Sequence of chain 3.B:
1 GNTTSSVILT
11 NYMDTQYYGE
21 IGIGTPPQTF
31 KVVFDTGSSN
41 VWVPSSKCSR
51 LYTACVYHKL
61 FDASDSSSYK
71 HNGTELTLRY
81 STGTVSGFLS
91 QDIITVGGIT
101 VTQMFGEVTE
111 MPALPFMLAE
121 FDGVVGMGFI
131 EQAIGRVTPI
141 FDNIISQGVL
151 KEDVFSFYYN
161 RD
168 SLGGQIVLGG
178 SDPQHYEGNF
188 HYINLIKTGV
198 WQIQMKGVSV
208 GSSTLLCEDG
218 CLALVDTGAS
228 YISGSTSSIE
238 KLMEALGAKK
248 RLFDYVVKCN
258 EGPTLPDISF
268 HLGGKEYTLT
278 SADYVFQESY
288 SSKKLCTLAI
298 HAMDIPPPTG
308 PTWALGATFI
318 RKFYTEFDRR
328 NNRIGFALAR

Binding-site contacts:
Ligand atom O6 contacts residue MET104 of chain 3.B at 4.0 Å.
Ligand atom C8 contacts residue ASN72 of chain 3.B at 3.9 Å.
Ligand atom C6 contacts residue LEU89 of chain 3.B at 4.3 Å (hydrophobic).
Ligand atom N2 contacts residue THR74 of chain 3.B at 4.2 Å.
Ligand atom C2 contacts residue ASN72 of chain 3.B at 3.2 Å.
Ligand atom C1 contacts residue ASN72 of chain 3.B at 2.7 Å.
Ligand atom C1 contacts residue THR74 of chain 3.B at 3.4 Å.
Ligand atom C7 contacts residue ASN72 of chain 3.B at 3.3 Å.
Ligand atom O7 contacts residue ASN72 of chain 3.B at 2.8 Å (h-bond).
Ligand atom C2 contacts residue THR74 of chain 3.B at 4.4 Å.
Ligand atom O5 contacts residue ASN72 of chain 3.B at 3.2 Å (h-bond).
Ligand atom C5 contacts residue LEU89 of chain 3.B at 4.4 Å (hydrophobic).
Ligand atom C1 contacts residue LEU89 of chain 3.B at 4.3 Å (hydrophobic).
Ligand atom C6 contacts residue GLY135 of chain 3.B at 4.4 Å.
Ligand atom O5 contacts residue THR74 of chain 3.B at 4.4 Å.
Ligand atom C6 contacts residue MET104 of chain 3.B at 4.5 Å (hydrophobic).
Ligand atom N2 contacts residue ASN72 of chain 3.B at 3.5 Å (h-bond).
Ligand atom O5 contacts residue MET104 of chain 3.B at 4.4 Å.
Ligand atom O5 contacts residue LEU89 of chain 3.B at 3.7 Å.

A small-molecule ligand and the protein it binds are described below.
Small molecule (SMILES): CC(=O)N[C@@H]1[C@@H](O)[C@H](O)[C@@H](CO)O[C@H]1O